A protein and the small-molecule ligand that binds it are described below.
Small molecule (SMILES): Nc1ccccc1NC(=O)c1ccc(NCC(=O)NCCc2ccc(S(N)(=O)=O)cc2)cc1

Binding-site contacts:
Ligand atom C21 contacts residue VAL121 of chain 1.A at 3.9 Å (hydrophobic).
Ligand atom N4 contacts residue HIS96 of chain 1.A at 3.3 Å (h-bond).
Ligand atom O3 contacts residue ZN1 of chain 1.B at 3.0 Å.
Ligand atom C19 contacts residue LEU197 of chain 1.A at 3.9 Å (hydrophobic).
Ligand atom O2 contacts residue THR198 of chain 1.A at 3.0 Å (h-bond).
Ligand atom N4 contacts residue THR198 of chain 1.A at 2.8 Å (h-bond).
Ligand atom C21 contacts residue LEU197 of chain 1.A at 4.0 Å (hydrophobic).
Ligand atom S contacts residue ZN1 of chain 1.B at 3.0 Å.
Ligand atom C19 contacts residue THR199 of chain 1.A at 3.5 Å.
Ligand atom O3 contacts residue VAL121 of chain 1.A at 3.8 Å.
Ligand atom C13 contacts residue VAL134 of chain 1.A at 4.0 Å (hydrophobic).
Ligand atom O3 contacts residue HIS119 of chain 1.A at 3.5 Å (h-bond).
Ligand atom O2 contacts residue LEU197 of chain 1.A at 3.3 Å.
Ligand atom S contacts residue THR198 of chain 1.A at 3.9 Å.
Ligand atom C5 contacts residue PRO201 of chain 1.A at 4.0 Å (hydrophobic).
Ligand atom C7 contacts residue GLN135 of chain 1.A at 3.9 Å.
Ligand atom O3 contacts residue HIS94 of chain 1.A at 3.3 Å.
Ligand atom C15 contacts residue LEU197 of chain 1.A at 3.8 Å (hydrophobic).
Ligand atom C21 contacts residue HIS94 of chain 1.A at 3.9 Å.
Ligand atom O1 contacts residue LEU203 of chain 1.A at 3.6 Å.
Ligand atom N4 contacts residue HIS119 of chain 1.A at 3.4 Å (h-bond).
Ligand atom O3 contacts residue VAL142 of chain 1.A at 3.9 Å.
Ligand atom C18 contacts residue GOL1 of chain 1.C at 3.8 Å.
Ligand atom C22 contacts residue GLN92 of chain 1.A at 3.9 Å.
Ligand atom N2 contacts residue GLN135 of chain 1.A at 3.5 Å (h-bond).
Ligand atom S contacts residue HIS94 of chain 1.A at 3.9 Å.
Ligand atom C9 contacts residue GLN135 of chain 1.A at 3.6 Å.
Ligand atom C18 contacts residue THR199 of chain 1.A at 3.3 Å.
Ligand atom C17 contacts residue GOL1 of chain 1.C at 3.8 Å.
Ligand atom C4 contacts residue PRO201 of chain 1.A at 3.8 Å (hydrophobic).
Ligand atom C8 contacts residue GLN135 of chain 1.A at 3.7 Å.
Ligand atom O2 contacts residue TRP208 of chain 1.A at 3.6 Å.
Ligand atom C20 contacts residue LEU197 of chain 1.A at 3.9 Å (hydrophobic).
Ligand atom N4 contacts residue HIS94 of chain 1.A at 3.2 Å (h-bond).
Ligand atom N4 contacts residue ZN1 of chain 1.B at 1.9 Å.
Ligand atom O contacts residue PHE130 of chain 1.A at 3.1 Å.
Ligand atom C6 contacts residue LEU203 of chain 1.A at 3.8 Å (hydrophobic).
Ligand atom C3 contacts residue PRO201 of chain 1.A at 3.9 Å (hydrophobic).
Ligand atom C16 contacts residue GOL1 of chain 1.C at 3.9 Å.
Ligand atom N3 contacts residue PRO201 of chain 1.A at 3.9 Å.

Sequence of chain 1.A:
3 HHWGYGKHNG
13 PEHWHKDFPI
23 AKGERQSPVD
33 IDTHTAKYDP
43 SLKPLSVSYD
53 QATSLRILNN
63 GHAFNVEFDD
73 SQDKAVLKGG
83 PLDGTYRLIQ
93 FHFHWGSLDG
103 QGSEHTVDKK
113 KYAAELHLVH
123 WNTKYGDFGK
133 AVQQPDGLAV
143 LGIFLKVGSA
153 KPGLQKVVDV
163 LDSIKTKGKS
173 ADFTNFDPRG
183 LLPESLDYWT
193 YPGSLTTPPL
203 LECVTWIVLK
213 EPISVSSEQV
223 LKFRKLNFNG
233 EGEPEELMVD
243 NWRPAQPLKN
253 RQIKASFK